This small molecule binds to this protein.
Small molecule (SMILES): CC(=O)N[C@H]1[C@H](O[C@H]2[C@H](O)[C@@H](NC(C)=O)CO[C@@H]2CO)O[C@H](CO)[C@@H](O)[C@@H]1O

Binding-site contacts:
Ligand atom C8 contacts residue ASP1067 of chain 1.B at 4.2 Å.
Ligand atom O5 contacts residue ASN1117 of chain 1.B at 2.4 Å (h-bond).
Ligand atom C8 contacts residue ASN1117 of chain 1.B at 4.3 Å.
Ligand atom C5 contacts residue ASN1117 of chain 1.B at 3.6 Å.
Ligand atom C7 contacts residue ASN1117 of chain 1.B at 3.0 Å.
Ligand atom O6 contacts residue CYS1065 of chain 1.B at 4.4 Å.
Ligand atom C2 contacts residue ASN1117 of chain 1.B at 2.5 Å.
Ligand atom O7 contacts residue ASN1117 of chain 1.B at 2.6 Å (h-bond).
Ligand atom C1 contacts residue ASN1117 of chain 1.B at 1.4 Å.
Ligand atom C3 contacts residue ASN1117 of chain 1.B at 3.8 Å.
Ligand atom O6 contacts residue ASN1117 of chain 1.B at 4.3 Å.
Ligand atom C4 contacts residue ASN1117 of chain 1.B at 4.2 Å.
Ligand atom O7 contacts residue GLY1068 of chain 1.B at 3.9 Å.
Ligand atom N2 contacts residue ASN1117 of chain 1.B at 3.0 Å (h-bond).
Ligand atom C7 contacts residue GLY1068 of chain 1.B at 4.5 Å.
Ligand atom C8 contacts residue GLY1068 of chain 1.B at 4.1 Å.

Sequence of chain 1.B:
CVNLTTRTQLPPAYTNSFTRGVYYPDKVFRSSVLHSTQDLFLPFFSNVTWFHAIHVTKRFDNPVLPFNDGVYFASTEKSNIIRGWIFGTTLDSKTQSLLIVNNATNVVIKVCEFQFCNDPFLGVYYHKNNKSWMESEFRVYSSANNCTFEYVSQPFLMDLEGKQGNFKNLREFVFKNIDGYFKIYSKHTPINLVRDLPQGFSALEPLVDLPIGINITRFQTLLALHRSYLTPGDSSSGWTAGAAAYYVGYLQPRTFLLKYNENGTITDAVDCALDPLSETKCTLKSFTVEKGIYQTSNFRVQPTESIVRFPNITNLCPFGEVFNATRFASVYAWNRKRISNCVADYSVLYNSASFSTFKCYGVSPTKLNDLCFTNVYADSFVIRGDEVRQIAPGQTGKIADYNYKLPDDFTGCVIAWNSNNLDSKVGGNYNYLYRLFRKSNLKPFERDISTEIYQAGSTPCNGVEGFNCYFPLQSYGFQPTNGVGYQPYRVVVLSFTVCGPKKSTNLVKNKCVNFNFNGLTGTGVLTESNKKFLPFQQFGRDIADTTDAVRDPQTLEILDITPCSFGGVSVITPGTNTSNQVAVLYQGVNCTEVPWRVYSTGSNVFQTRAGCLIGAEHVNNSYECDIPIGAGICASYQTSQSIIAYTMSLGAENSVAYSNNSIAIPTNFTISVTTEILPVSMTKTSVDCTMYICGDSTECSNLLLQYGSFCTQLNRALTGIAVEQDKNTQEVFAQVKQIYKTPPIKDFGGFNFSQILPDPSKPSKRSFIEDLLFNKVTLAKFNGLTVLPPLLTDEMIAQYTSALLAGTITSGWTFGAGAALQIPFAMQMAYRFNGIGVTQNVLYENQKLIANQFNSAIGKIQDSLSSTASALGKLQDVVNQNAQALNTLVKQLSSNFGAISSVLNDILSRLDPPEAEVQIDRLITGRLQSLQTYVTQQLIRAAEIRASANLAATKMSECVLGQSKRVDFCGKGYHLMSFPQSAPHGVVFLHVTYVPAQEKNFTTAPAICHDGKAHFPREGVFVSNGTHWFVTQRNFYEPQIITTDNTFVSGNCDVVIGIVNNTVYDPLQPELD